Binding-site contacts:
Ligand atom C4 contacts residue GLY14 of chain 2.A at 3.7 Å.
Ligand atom C1 contacts residue SER132 of chain 2.A at 3.8 Å.
Ligand atom C5 contacts residue SER132 of chain 2.A at 4.0 Å.
Ligand atom O6 contacts residue PHE130 of chain 2.A at 4.3 Å.
Ligand atom O5 contacts residue LEU133 of chain 2.A at 4.4 Å.
Ligand atom C4 contacts residue ASP135 of chain 2.A at 3.4 Å.
Ligand atom O2 contacts residue SER132 of chain 2.A at 4.2 Å.
Ligand atom O1 contacts residue SER132 of chain 2.A at 4.3 Å.
Ligand atom C1 contacts residue GLY131 of chain 2.A at 4.5 Å.
Ligand atom O2 contacts residue GLY131 of chain 2.A at 3.4 Å.
Ligand atom C4 contacts residue GLU13 of chain 2.A at 4.3 Å.
Ligand atom O4 contacts residue GLU13 of chain 2.A at 3.4 Å.
Ligand atom O5 contacts residue GLY131 of chain 2.A at 3.8 Å.
Ligand atom O6 contacts residue ASP135 of chain 2.A at 2.6 Å (salt-bridge).
Ligand atom C3 contacts residue GLY14 of chain 2.A at 3.9 Å.
Ligand atom C5 contacts residue ASP135 of chain 2.A at 4.1 Å.
Ligand atom O6 contacts residue GLY131 of chain 2.A at 3.2 Å (h-bond).
Ligand atom O6 contacts residue SER132 of chain 2.A at 3.1 Å (h-bond).
Ligand atom C5 contacts residue GLY131 of chain 2.A at 4.4 Å.
Ligand atom O3 contacts residue GLU13 of chain 2.A at 3.7 Å.
Ligand atom C4 contacts residue GLY131 of chain 2.A at 4.5 Å.
Ligand atom C6 contacts residue VAL87 of chain 2.A at 4.1 Å (hydrophobic).
Ligand atom C6 contacts residue ASP135 of chain 2.A at 3.4 Å.
Ligand atom C7 contacts residue SER132 of chain 2.A at 3.8 Å.
Ligand atom O2 contacts residue GLY14 of chain 2.A at 4.0 Å.
Ligand atom O3 contacts residue GLY14 of chain 2.A at 2.9 Å (h-bond).
Ligand atom O5 contacts residue SER132 of chain 2.A at 2.9 Å (h-bond).
Ligand atom C2 contacts residue GLY131 of chain 2.A at 4.5 Å.
Ligand atom C6 contacts residue GLY131 of chain 2.A at 4.4 Å.
Ligand atom C6 contacts residue LEU133 of chain 2.A at 3.6 Å (hydrophobic).
Ligand atom C3 contacts residue GLU13 of chain 2.A at 4.5 Å.
Ligand atom O4 contacts residue ASP135 of chain 2.A at 2.6 Å (salt-bridge).
Ligand atom O4 contacts residue VAL87 of chain 2.A at 4.1 Å.
Ligand atom O6 contacts residue LEU133 of chain 2.A at 2.9 Å (h-bond).
Ligand atom C5 contacts residue VAL87 of chain 2.A at 4.2 Å (hydrophobic).
Ligand atom C6 contacts residue SER132 of chain 2.A at 3.9 Å.
Ligand atom O4 contacts residue GLY14 of chain 2.A at 3.6 Å.

A protein and the small-molecule ligand that binds it are described below.
Small molecule (SMILES): CO[C@H]1O[C@H](CO)[C@@H](O)[C@H](O)[C@@H]1O

Sequence of chain 2.A:
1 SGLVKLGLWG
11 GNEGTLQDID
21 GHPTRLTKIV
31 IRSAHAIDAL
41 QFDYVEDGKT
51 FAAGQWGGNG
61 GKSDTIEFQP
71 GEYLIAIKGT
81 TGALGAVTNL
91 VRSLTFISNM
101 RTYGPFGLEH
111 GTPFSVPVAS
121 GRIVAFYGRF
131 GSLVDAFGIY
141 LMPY